Binding-site contacts:
Ligand atom O6 contacts residue THR596 of chain 1.C at 4.3 Å.
Ligand atom C4 contacts residue ASN594 of chain 1.C at 4.3 Å.
Ligand atom C2 contacts residue ASN594 of chain 1.C at 2.5 Å.
Ligand atom C5 contacts residue THR596 of chain 1.C at 3.9 Å.
Ligand atom O7 contacts residue ASN594 of chain 1.C at 3.5 Å (h-bond).
Ligand atom C7 contacts residue ASN594 of chain 1.C at 3.4 Å.
Ligand atom O5 contacts residue THR596 of chain 1.C at 3.6 Å.
Ligand atom C3 contacts residue ASN594 of chain 1.C at 3.9 Å.
Ligand atom N2 contacts residue ASN594 of chain 1.C at 3.0 Å (h-bond).
Ligand atom C1 contacts residue THR596 of chain 1.C at 3.4 Å.
Ligand atom O5 contacts residue ASN594 of chain 1.C at 2.4 Å (h-bond).
Ligand atom C8 contacts residue ASP644 of chain 1.C at 4.2 Å.
Ligand atom C1 contacts residue ASN594 of chain 1.C at 1.5 Å.
Ligand atom C5 contacts residue ASN594 of chain 1.C at 3.8 Å.

A protein and the small-molecule ligand that binds it are described below.
Small molecule (SMILES): CC(=O)N[C@@H]1[C@@H](O)[C@H](O)[C@@H](CO)O[C@H]1O

Sequence of chain 1.C:
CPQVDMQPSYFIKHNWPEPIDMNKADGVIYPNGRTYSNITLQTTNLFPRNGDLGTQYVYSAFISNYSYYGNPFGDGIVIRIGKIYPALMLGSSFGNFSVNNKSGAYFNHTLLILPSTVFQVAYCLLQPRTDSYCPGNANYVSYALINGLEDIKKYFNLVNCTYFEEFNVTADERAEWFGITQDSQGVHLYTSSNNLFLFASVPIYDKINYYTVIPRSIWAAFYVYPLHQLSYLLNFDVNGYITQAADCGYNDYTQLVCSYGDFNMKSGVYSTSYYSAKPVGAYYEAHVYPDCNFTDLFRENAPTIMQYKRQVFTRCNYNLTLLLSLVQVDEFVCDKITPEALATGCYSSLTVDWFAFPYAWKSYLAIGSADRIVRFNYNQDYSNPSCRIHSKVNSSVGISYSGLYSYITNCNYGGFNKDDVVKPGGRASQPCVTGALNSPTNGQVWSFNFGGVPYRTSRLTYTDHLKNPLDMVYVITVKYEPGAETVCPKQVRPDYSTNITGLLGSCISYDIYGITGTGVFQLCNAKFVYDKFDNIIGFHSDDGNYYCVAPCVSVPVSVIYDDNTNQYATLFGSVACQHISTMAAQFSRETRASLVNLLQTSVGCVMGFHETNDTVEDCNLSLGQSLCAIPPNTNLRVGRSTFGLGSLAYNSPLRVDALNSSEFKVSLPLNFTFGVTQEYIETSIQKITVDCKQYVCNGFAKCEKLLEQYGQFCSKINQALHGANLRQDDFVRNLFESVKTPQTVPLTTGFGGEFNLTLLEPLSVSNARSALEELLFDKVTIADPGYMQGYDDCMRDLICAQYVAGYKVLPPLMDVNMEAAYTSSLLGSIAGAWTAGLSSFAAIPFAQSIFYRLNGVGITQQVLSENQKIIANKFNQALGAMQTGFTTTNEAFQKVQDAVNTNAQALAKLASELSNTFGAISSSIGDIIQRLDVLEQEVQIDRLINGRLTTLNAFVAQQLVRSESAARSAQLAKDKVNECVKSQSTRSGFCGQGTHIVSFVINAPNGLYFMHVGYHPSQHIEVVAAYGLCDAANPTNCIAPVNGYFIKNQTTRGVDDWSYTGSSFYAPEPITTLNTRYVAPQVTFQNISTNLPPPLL